A protein and the small-molecule ligand that binds it are described below.
Small molecule (SMILES): C=CC1=C(C)/C(=C/c2[nH]c(/C=C3\N=C(/C=C4\NC(=O)C(C)=C4C=C)C(C)=C3CCC(=O)O)c(CCC(=O)O)c2C)NC1=O

Binding-site contacts:
Ligand atom O1A contacts residue TYR118 of chain 1.A at 2.5 Å (h-bond).
Ligand atom C4D contacts residue HIS122 of chain 1.A at 3.5 Å.
Ligand atom C4B contacts residue TRP89 of chain 1.A at 3.5 Å (hydrophobic).
Ligand atom O2D contacts residue PHE119 of chain 1.A at 3.2 Å.
Ligand atom OC contacts residue GLU90 of chain 1.A at 3.5 Å (salt-bridge).
Ligand atom CBC contacts residue CYS121 of chain 1.A at 1.6 Å (hydrophobic).
Ligand atom CBA contacts residue TYR134 of chain 1.A at 3.3 Å (hydrophobic).
Ligand atom CAC contacts residue CYS121 of chain 1.A at 2.9 Å (hydrophobic).
Ligand atom O1D contacts residue HIS122 of chain 1.A at 2.9 Å (h-bond).
Ligand atom C3B contacts residue TRP89 of chain 1.A at 3.3 Å (hydrophobic).
Ligand atom C4D contacts residue TYR93 of chain 1.A at 3.4 Å (hydrophobic).
Ligand atom ND contacts residue ASP91 of chain 1.A at 2.8 Å (salt-bridge).
Ligand atom CAC contacts residue THR92 of chain 1.A at 3.4 Å.
Ligand atom CHB contacts residue LEU94 of chain 1.A at 3.5 Å (hydrophobic).
Ligand atom CBB contacts residue TYR152 of chain 1.A at 3.0 Å (hydrophobic).
Ligand atom C3C contacts residue THR92 of chain 1.A at 3.2 Å.
Ligand atom OC contacts residue TRP89 of chain 1.A at 2.8 Å (h-bond).
Ligand atom CBA contacts residue TYR118 of chain 1.A at 3.1 Å (hydrophobic).
Ligand atom NC contacts residue ASP91 of chain 1.A at 2.7 Å (salt-bridge).
Ligand atom NB contacts residue TRP89 of chain 1.A at 3.5 Å.
Ligand atom C2B contacts residue TRP89 of chain 1.A at 3.4 Å (hydrophobic).
Ligand atom C3D contacts residue TYR93 of chain 1.A at 3.4 Å (hydrophobic).
Ligand atom CGD contacts residue PHE119 of chain 1.A at 3.6 Å (hydrophobic).
Ligand atom OC contacts residue ILE125 of chain 1.A at 2.7 Å.
Ligand atom C1B contacts residue TRP89 of chain 1.A at 3.4 Å (hydrophobic).
Ligand atom CAB contacts residue TYR152 of chain 1.A at 3.5 Å (hydrophobic).
Ligand atom OB contacts residue TYR152 of chain 1.A at 2.8 Å (h-bond).
Ligand atom C2C contacts residue THR92 of chain 1.A at 3.5 Å.
Ligand atom CHA contacts residue HIS122 of chain 1.A at 3.4 Å.
Ligand atom NA contacts residue ASP91 of chain 1.A at 2.8 Å (salt-bridge).
Ligand atom CMB contacts residue TYR58 of chain 1.A at 3.4 Å (hydrophobic).
Ligand atom CMD contacts residue PHE119 of chain 1.A at 3.5 Å (hydrophobic).
Ligand atom C1C contacts residue ILE125 of chain 1.A at 3.2 Å (hydrophobic).
Ligand atom CAB contacts residue PHE68 of chain 1.A at 3.4 Å (hydrophobic).
Ligand atom O1D contacts residue TYR118 of chain 1.A at 3.2 Å.
Ligand atom CGA contacts residue TYR118 of chain 1.A at 3.2 Å (hydrophobic).
Ligand atom O1D contacts residue PHE119 of chain 1.A at 2.9 Å (h-bond).
Ligand atom C1C contacts residue ASP91 of chain 1.A at 3.5 Å.
Ligand atom CMA contacts residue TYR102 of chain 1.A at 3.2 Å (hydrophobic).
Ligand atom C1A contacts residue HIS122 of chain 1.A at 3.5 Å.

Sequence of chain 1.A:
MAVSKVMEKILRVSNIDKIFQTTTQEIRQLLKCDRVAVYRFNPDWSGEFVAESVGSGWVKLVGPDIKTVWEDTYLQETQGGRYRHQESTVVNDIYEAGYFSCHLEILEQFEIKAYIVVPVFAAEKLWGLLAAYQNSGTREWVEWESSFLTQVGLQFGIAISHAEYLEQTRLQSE